Sequence of chain 1.C:
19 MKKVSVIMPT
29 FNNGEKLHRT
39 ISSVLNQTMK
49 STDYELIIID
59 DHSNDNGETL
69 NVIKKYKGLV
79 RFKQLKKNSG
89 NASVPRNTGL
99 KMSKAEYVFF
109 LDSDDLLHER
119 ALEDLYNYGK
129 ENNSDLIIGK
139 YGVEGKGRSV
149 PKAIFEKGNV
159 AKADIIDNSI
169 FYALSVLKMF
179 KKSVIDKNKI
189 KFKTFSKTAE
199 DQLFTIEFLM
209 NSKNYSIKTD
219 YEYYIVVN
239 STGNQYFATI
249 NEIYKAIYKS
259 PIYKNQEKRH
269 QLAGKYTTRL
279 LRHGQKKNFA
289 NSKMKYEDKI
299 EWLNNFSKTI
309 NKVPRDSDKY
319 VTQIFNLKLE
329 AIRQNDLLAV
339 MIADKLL

This small molecule binds to this protein.
Small molecule (SMILES): O=P(O)(O)OC[C@H](O)[C@H](O)[C@H](O)COP(=O)(O)OC[C@H](O)[C@H](O)[C@H](O)COP(=O)(O)OC[C@@H](O)[C@@H](O)[C@@H](O)CO

Binding-site contacts:
Ligand atom OAK contacts residue ASP199 of chain 1.C at 2.9 Å (salt-bridge).
Ligand atom OAO contacts residue THR276 of chain 1.C at 3.7 Å.
Ligand atom OAO contacts residue ARG280 of chain 1.C at 3.0 Å (salt-bridge).
Ligand atom OAH contacts residue TYR170 of chain 1.C at 3.0 Å.
Ligand atom OAJ contacts residue TYR170 of chain 1.C at 2.8 Å (h-bond).
Ligand atom OAI contacts residue HIS281 of chain 1.C at 3.7 Å.
Ligand atom OAA contacts residue LYS273 of chain 1.C at 2.9 Å (salt-bridge).
Ligand atom CAT contacts residue ARG277 of chain 1.C at 3.5 Å.
Ligand atom OAQ contacts residue ALA151 of chain 1.C at 2.8 Å (h-bond).
Ligand atom PBL contacts residue THR320 of chain 1.C at 3.7 Å.
Ligand atom OAJ contacts residue HIS281 of chain 1.C at 3.8 Å.
Ligand atom OAB contacts residue SER173 of chain 1.C at 3.6 Å (h-bond).
Ligand atom OAH contacts residue HIS281 of chain 1.C at 3.3 Å (h-bond).
Ligand atom CAS contacts residue ARG280 of chain 1.C at 3.4 Å.
Ligand atom OAL contacts residue ALA151 of chain 1.C at 3.5 Å.
Ligand atom OAQ contacts residue LYS150 of chain 1.C at 2.5 Å (salt-bridge).
Ligand atom OAX contacts residue ARG280 of chain 1.C at 3.2 Å (salt-bridge).
Ligand atom OBA contacts residue ARG277 of chain 1.C at 3.4 Å (salt-bridge).
Ligand atom PBM contacts residue ARG277 of chain 1.C at 3.7 Å.
Ligand atom OAQ contacts residue PRO149 of chain 1.C at 3.5 Å.
Ligand atom OAH contacts residue ARG280 of chain 1.C at 3.4 Å.
Ligand atom PBL contacts residue ARG280 of chain 1.C at 3.8 Å.
Ligand atom OAP contacts residue LEU172 of chain 1.C at 2.8 Å (h-bond).
Ligand atom CBH contacts residue HIS281 of chain 1.C at 3.5 Å.
Ligand atom OAF contacts residue ASP199 of chain 1.C at 2.4 Å (salt-bridge).
Ligand atom OAO contacts residue THR320 of chain 1.C at 2.4 Å (h-bond).
Ligand atom CAS contacts residue TYR170 of chain 1.C at 3.2 Å (hydrophobic).
Ligand atom PBL contacts residue TYR170 of chain 1.C at 3.6 Å.
Ligand atom OAI contacts residue ARG277 of chain 1.C at 3.6 Å.
Ligand atom OAK contacts residue GLN200 of chain 1.C at 3.3 Å (h-bond).
Ligand atom CAU contacts residue TYR170 of chain 1.C at 3.7 Å (hydrophobic).
Ligand atom OAM contacts residue SER147 of chain 1.C at 2.8 Å (h-bond).
Ligand atom OAP contacts residue ARG277 of chain 1.C at 2.6 Å (salt-bridge).
Ligand atom CBD contacts residue ASP199 of chain 1.C at 3.5 Å.
Ligand atom OAY contacts residue SER173 of chain 1.C at 3.5 Å (h-bond).
Ligand atom OAB contacts residue LEU172 of chain 1.C at 3.5 Å (h-bond).
Ligand atom OAX contacts residue TYR170 of chain 1.C at 3.7 Å.
Ligand atom PBM contacts residue LEU172 of chain 1.C at 3.7 Å.
Ligand atom OAA contacts residue TYR170 of chain 1.C at 2.6 Å (h-bond).
Ligand atom OAD contacts residue THR196 of chain 1.C at 3.4 Å (h-bond).